This small molecule binds to this protein.
Small molecule (SMILES): CC(C)C[C@H](NC(=O)[C@H](CS)NC(=O)[C@H](Cc1ccc(O)cc1)NC(=O)[C@H](CCCCN)NC(=O)[C@H](CCCCN)NC(=O)[C@H](CCCCN)NC(=O)[C@H](C)NC(=O)[C@H](C)NC(=O)[C@H](C)N)C(=O)O

Sequence of chain 1.A:
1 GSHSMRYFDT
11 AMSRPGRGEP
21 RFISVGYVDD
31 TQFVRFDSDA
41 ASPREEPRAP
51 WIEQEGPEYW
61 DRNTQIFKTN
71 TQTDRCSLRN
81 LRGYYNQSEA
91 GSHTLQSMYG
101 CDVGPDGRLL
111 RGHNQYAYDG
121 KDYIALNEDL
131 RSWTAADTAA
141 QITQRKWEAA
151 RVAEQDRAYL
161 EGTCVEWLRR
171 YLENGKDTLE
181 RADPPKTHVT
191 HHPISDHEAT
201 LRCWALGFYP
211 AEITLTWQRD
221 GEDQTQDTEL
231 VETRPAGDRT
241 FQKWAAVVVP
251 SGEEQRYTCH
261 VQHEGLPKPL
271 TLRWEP

Binding-site contacts:
Ligand atom CE contacts residue ASP156 of chain 1.A at 3.5 Å.
Ligand atom CA contacts residue SER77 of chain 1.A at 3.5 Å.
Ligand atom CD contacts residue TYR159 of chain 1.A at 3.6 Å (hydrophobic).
Ligand atom O contacts residue TYR84 of chain 1.A at 3.4 Å (h-bond).
Ligand atom OXT contacts residue THR143 of chain 1.A at 2.7 Å (h-bond).
Ligand atom NZ contacts residue ASP156 of chain 1.A at 2.7 Å (salt-bridge).
Ligand atom CD1 contacts residue SER77 of chain 1.A at 3.4 Å.
Ligand atom N contacts residue ASN63 of chain 1.A at 3.0 Å (h-bond).
Ligand atom C contacts residue THR73 of chain 1.A at 3.5 Å.
Ligand atom OH contacts residue GLN155 of chain 1.A at 3.2 Å.
Ligand atom O contacts residue THR163 of chain 1.A at 3.3 Å.
Ligand atom O contacts residue TYR159 of chain 1.A at 2.7 Å (h-bond).
Ligand atom N contacts residue ASN70 of chain 1.A at 3.1 Å (h-bond).
Ligand atom NZ contacts residue ASP74 of chain 1.A at 2.8 Å (salt-bridge).
Ligand atom N contacts residue THR73 of chain 1.A at 3.5 Å.
Ligand atom CB contacts residue CYS76 of chain 1.A at 3.3 Å (hydrophobic).
Ligand atom NZ contacts residue SER97 of chain 1.A at 2.9 Å (h-bond).
Ligand atom CE contacts residue ASP9 of chain 1.A at 3.6 Å.
Ligand atom O contacts residue ILE66 of chain 1.A at 3.4 Å.
Ligand atom CD2 contacts residue TYR123 of chain 1.A at 3.5 Å (hydrophobic).
Ligand atom N contacts residue SER77 of chain 1.A at 3.0 Å (h-bond).
Ligand atom CE contacts residue ASP74 of chain 1.A at 3.5 Å.
Ligand atom SG contacts residue ASN80 of chain 1.A at 3.2 Å (h-bond).
Ligand atom C contacts residue LYS146 of chain 1.A at 3.6 Å.
Ligand atom CE contacts residue SER97 of chain 1.A at 3.5 Å.
Ligand atom O contacts residue ASN80 of chain 1.A at 2.9 Å (h-bond).
Ligand atom SG contacts residue SER77 of chain 1.A at 3.5 Å (h-bond).
Ligand atom CB contacts residue TYR159 of chain 1.A at 3.5 Å (hydrophobic).
Ligand atom CB contacts residue TYR171 of chain 1.A at 3.5 Å (hydrophobic).
Ligand atom CD2 contacts residue VAL152 of chain 1.A at 3.5 Å (hydrophobic).
Ligand atom NZ contacts residue ASP9 of chain 1.A at 3.0 Å (salt-bridge).
Ligand atom O contacts residue LYS146 of chain 1.A at 2.9 Å (salt-bridge).
Ligand atom CB contacts residue ASN70 of chain 1.A at 3.4 Å.
Ligand atom SG contacts residue CYS76 of chain 1.A at 2.0 Å (h-bond).
Ligand atom C contacts residue TYR84 of chain 1.A at 3.5 Å (hydrophobic).
Ligand atom N contacts residue ARG62 of chain 1.A at 3.2 Å (salt-bridge).
Ligand atom OXT contacts residue TYR84 of chain 1.A at 2.7 Å (h-bond).
Ligand atom O contacts residue TRP147 of chain 1.A at 2.9 Å (h-bond).
Ligand atom O contacts residue ASN70 of chain 1.A at 2.9 Å (h-bond).
Ligand atom O contacts residue TRP147 of chain 1.A at 3.4 Å.